The small molecule below binds the protein below.
Small molecule (SMILES): Cc1cn([C@H]2C[C@H](OP(=O)(O)O)[C@@H](COP(=O)(O)O)O2)c(=O)[nH]c1=O

Binding-site contacts:
Ligand atom O4 contacts residue LEU83 of chain 1.A at 3.6 Å.
Ligand atom O5P contacts residue TYR107 of chain 1.A at 4.0 Å.
Ligand atom P1 contacts residue LYS78 of chain 1.A at 3.8 Å.
Ligand atom C2 contacts residue TYR109 of chain 1.A at 3.8 Å (hydrophobic).
Ligand atom O1P contacts residue TYR79 of chain 1.A at 3.5 Å (h-bond).
Ligand atom P1 contacts residue TYR79 of chain 1.A at 3.6 Å.
Ligand atom C2' contacts residue TYR109 of chain 1.A at 3.4 Å (hydrophobic).
Ligand atom O4 contacts residue LEU37 of chain 1.A at 3.8 Å.
Ligand atom C6 contacts residue ARG81 of chain 1.A at 4.0 Å.
Ligand atom C2' contacts residue TYR107 of chain 1.A at 3.8 Å (hydrophobic).
Ligand atom N3 contacts residue TYR109 of chain 1.A at 3.4 Å.
Ligand atom P2 contacts residue ARG35 of chain 1.A at 3.6 Å.
Ligand atom C5M contacts residue TYR107 of chain 1.A at 3.7 Å (hydrophobic).
Ligand atom C3' contacts residue TYR107 of chain 1.A at 3.8 Å (hydrophobic).
Ligand atom O5' contacts residue ARG81 of chain 1.A at 3.1 Å (salt-bridge).
Ligand atom C4 contacts residue LEU83 of chain 1.A at 3.6 Å (hydrophobic).
Ligand atom C2 contacts residue ASP77 of chain 1.A at 4.0 Å.
Ligand atom O2 contacts residue ASP77 of chain 1.A at 3.8 Å.
Ligand atom O5P contacts residue ARG35 of chain 1.A at 2.8 Å (salt-bridge).
Ligand atom C5M contacts residue LEU36 of chain 1.A at 4.0 Å (hydrophobic).
Ligand atom O5P contacts residue ASP40 of chain 1.A at 3.4 Å (salt-bridge).
Ligand atom C5M contacts residue ARG35 of chain 1.A at 3.7 Å.
Ligand atom O3' contacts residue LYS78 of chain 1.A at 3.5 Å (salt-bridge).
Ligand atom C5 contacts residue LEU83 of chain 1.A at 4.0 Å (hydrophobic).
Ligand atom O5P contacts residue CA1 of chain 1.B at 3.1 Å.
Ligand atom C5' contacts residue ARG81 of chain 1.A at 4.0 Å.
Ligand atom P2 contacts residue ARG81 of chain 1.A at 3.9 Å.
Ligand atom N3 contacts residue LEU83 of chain 1.A at 3.9 Å.
Ligand atom C5' contacts residue TYR107 of chain 1.A at 3.6 Å (hydrophobic).
Ligand atom C4 contacts residue TYR109 of chain 1.A at 3.6 Å (hydrophobic).
Ligand atom O4' contacts residue ARG81 of chain 1.A at 3.0 Å (salt-bridge).
Ligand atom C5 contacts residue TYR107 of chain 1.A at 4.0 Å (hydrophobic).
Ligand atom O5' contacts residue ARG35 of chain 1.A at 3.6 Å.
Ligand atom O2 contacts residue TYR109 of chain 1.A at 4.0 Å.
Ligand atom O1P contacts residue LYS78 of chain 1.A at 2.8 Å (salt-bridge).
Ligand atom O4P contacts residue ARG81 of chain 1.A at 2.8 Å (salt-bridge).
Ligand atom O4P contacts residue ARG35 of chain 1.A at 2.9 Å (salt-bridge).
Ligand atom O4 contacts residue TYR109 of chain 1.A at 3.8 Å.
Ligand atom C4' contacts residue ARG81 of chain 1.A at 3.8 Å.
Ligand atom O2P contacts residue TYR79 of chain 1.A at 2.5 Å (h-bond).

Sequence of chain 1.A:
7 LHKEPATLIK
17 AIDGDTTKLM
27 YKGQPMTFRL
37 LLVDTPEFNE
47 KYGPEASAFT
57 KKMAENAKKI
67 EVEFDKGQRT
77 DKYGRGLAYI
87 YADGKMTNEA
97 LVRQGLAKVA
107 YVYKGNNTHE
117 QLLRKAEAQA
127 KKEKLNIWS